Sequence of chain 2.A:
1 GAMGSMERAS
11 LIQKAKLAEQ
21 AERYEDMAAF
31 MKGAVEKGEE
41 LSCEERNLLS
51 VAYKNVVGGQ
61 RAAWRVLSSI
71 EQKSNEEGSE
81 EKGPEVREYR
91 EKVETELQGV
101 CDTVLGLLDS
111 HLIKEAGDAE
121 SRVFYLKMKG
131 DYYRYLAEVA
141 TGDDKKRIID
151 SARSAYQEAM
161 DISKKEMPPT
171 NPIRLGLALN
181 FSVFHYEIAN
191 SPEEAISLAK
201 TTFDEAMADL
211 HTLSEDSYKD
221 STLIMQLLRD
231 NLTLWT

The small molecule below binds the protein below.
Small molecule (SMILES): O=C(CCl)NCC1CCN(C(=O)C2(Nc3ccc(Cl)cc3)CC2)CC1

Sequence of chain 2.B:
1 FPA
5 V

Binding-site contacts:
Ligand atom C11 contacts residue VAL5 of chain 2.B at 4.0 Å (hydrophobic).
Ligand atom N1 contacts residue ILE173 of chain 2.A at 4.2 Å.
Ligand atom C6 contacts residue PRO172 of chain 2.A at 4.0 Å (hydrophobic).
Ligand atom C12 contacts residue PRO172 of chain 2.A at 4.3 Å (hydrophobic).
Ligand atom C1 contacts residue ILE173 of chain 2.A at 4.0 Å (hydrophobic).
Ligand atom C14 contacts residue VAL5 of chain 2.B at 4.0 Å (hydrophobic).
Ligand atom C17 contacts residue ASN47 of chain 2.A at 4.0 Å.
Ligand atom C13 contacts residue PRO172 of chain 2.A at 3.5 Å (hydrophobic).
Ligand atom N1 contacts residue ASN47 of chain 2.A at 2.7 Å (h-bond).
Ligand atom N1 contacts residue PHE124 of chain 2.A at 4.2 Å.
Ligand atom C14 contacts residue ILE224 of chain 2.A at 4.0 Å (hydrophobic).
Ligand atom C3 contacts residue ILE173 of chain 2.A at 3.8 Å (hydrophobic).
Ligand atom C1 contacts residue ASN47 of chain 2.A at 3.2 Å.
Ligand atom C11 contacts residue PHE124 of chain 2.A at 4.0 Å (hydrophobic).
Ligand atom C2 contacts residue ASN47 of chain 2.A at 3.0 Å.
Ligand atom CL2 contacts residue ILE173 of chain 2.A at 3.6 Å.
Ligand atom C12 contacts residue VAL5 of chain 2.B at 4.0 Å (hydrophobic).
Ligand atom C1 contacts residue CYS43 of chain 2.A at 2.7 Å (hydrophobic).
Ligand atom CL2 contacts residue PRO172 of chain 2.A at 4.1 Å.
Ligand atom C2 contacts residue ARG46 of chain 2.A at 3.6 Å.
Ligand atom C4 contacts residue ASN47 of chain 2.A at 3.7 Å.
Ligand atom CL2 contacts residue LEU177 of chain 2.A at 4.2 Å.
Ligand atom C18 contacts residue ASN47 of chain 2.A at 2.8 Å.
Ligand atom CL2 contacts residue GLY176 of chain 2.A at 4.1 Å.
Ligand atom N1 contacts residue CYS43 of chain 2.A at 3.7 Å.
Ligand atom C9 contacts residue VAL5 of chain 2.B at 4.2 Å (hydrophobic).
Ligand atom C13 contacts residue VAL5 of chain 2.B at 3.8 Å (hydrophobic).
Ligand atom C13 contacts residue GLY176 of chain 2.A at 4.2 Å.
Ligand atom CL2 contacts residue LYS127 of chain 2.A at 3.3 Å.
Ligand atom C2 contacts residue CYS43 of chain 2.A at 1.8 Å (hydrophobic).
Ligand atom C13 contacts residue ILE224 of chain 2.A at 4.1 Å (hydrophobic).
Ligand atom C10 contacts residue VAL5 of chain 2.B at 3.7 Å (hydrophobic).
Ligand atom C12 contacts residue LYS127 of chain 2.A at 4.2 Å.
Ligand atom O2 contacts residue ILE224 of chain 2.A at 3.8 Å.
Ligand atom C10 contacts residue ASN47 of chain 2.A at 4.3 Å.
Ligand atom O1 contacts residue ILE173 of chain 2.A at 3.8 Å.
Ligand atom C11 contacts residue LYS127 of chain 2.A at 4.3 Å.
Ligand atom C5 contacts residue PRO172 of chain 2.A at 3.7 Å (hydrophobic).
Ligand atom C3 contacts residue ASN47 of chain 2.A at 3.6 Å.
Ligand atom O1 contacts residue CYS43 of chain 2.A at 3.0 Å (h-bond).